Binding-site contacts:
Ligand atom O5 contacts residue ASN241 of chain 3.A at 2.3 Å (h-bond).
Ligand atom C3 contacts residue PHE278 of chain 3.A at 3.3 Å (hydrophobic).
Ligand atom C1 contacts residue ASN241 of chain 3.A at 1.5 Å.
Ligand atom C5 contacts residue PRO281 of chain 3.A at 4.2 Å (hydrophobic).
Ligand atom C5 contacts residue ASN241 of chain 3.A at 3.6 Å.
Ligand atom O4 contacts residue PHE278 of chain 3.A at 3.7 Å.
Ligand atom C5 contacts residue ASN245 of chain 3.A at 3.9 Å.
Ligand atom O3 contacts residue PRO281 of chain 3.A at 3.8 Å.
Ligand atom C4 contacts residue PHE278 of chain 3.A at 3.1 Å (hydrophobic).
Ligand atom O7 contacts residue PRO281 of chain 3.A at 3.5 Å.
Ligand atom C3 contacts residue PRO281 of chain 3.A at 4.3 Å (hydrophobic).
Ligand atom C7 contacts residue PRO281 of chain 3.A at 3.8 Å (hydrophobic).
Ligand atom O6 contacts residue ASN245 of chain 3.A at 4.2 Å.
Ligand atom C6 contacts residue LEU249 of chain 3.A at 3.9 Å (hydrophobic).
Ligand atom C6 contacts residue LYS248 of chain 3.A at 4.4 Å.
Ligand atom C5 contacts residue PHE278 of chain 3.A at 4.2 Å (hydrophobic).
Ligand atom O3 contacts residue PRO281 of chain 3.A at 4.0 Å.
Ligand atom C3 contacts residue ASN241 of chain 3.A at 3.9 Å.
Ligand atom O2 contacts residue PRO281 of chain 3.A at 3.8 Å.
Ligand atom N2 contacts residue ASN241 of chain 3.A at 3.1 Å (h-bond).
Ligand atom O5 contacts residue ASN245 of chain 3.A at 4.0 Å.
Ligand atom C6 contacts residue ASN245 of chain 3.A at 3.7 Å.
Ligand atom C1 contacts residue ASN245 of chain 3.A at 4.0 Å.
Ligand atom C7 contacts residue ASN241 of chain 3.A at 3.9 Å.
Ligand atom C2 contacts residue ASN241 of chain 3.A at 2.5 Å.
Ligand atom O3 contacts residue VAL280 of chain 3.A at 3.7 Å.
Ligand atom C5 contacts residue ASN245 of chain 3.A at 3.7 Å.
Ligand atom O4 contacts residue LEU249 of chain 3.A at 4.3 Å.
Ligand atom C8 contacts residue PRO281 of chain 3.A at 3.4 Å (hydrophobic).
Ligand atom C6 contacts residue ASN245 of chain 3.A at 3.4 Å.
Ligand atom C4 contacts residue ASN241 of chain 3.A at 4.3 Å.
Ligand atom C8 contacts residue TYR282 of chain 3.A at 4.2 Å (hydrophobic).
Ligand atom C1 contacts residue ASN245 of chain 3.A at 4.0 Å.
Ligand atom O7 contacts residue ASN241 of chain 3.A at 3.9 Å.
Ligand atom C3 contacts residue VAL280 of chain 3.A at 4.3 Å (hydrophobic).
Ligand atom C2 contacts residue PRO281 of chain 3.A at 4.4 Å (hydrophobic).
Ligand atom O3 contacts residue PHE278 of chain 3.A at 3.3 Å (h-bond).
Ligand atom O5 contacts residue ASN245 of chain 3.A at 3.0 Å (h-bond).
Ligand atom O5 contacts residue PRO281 of chain 3.A at 4.3 Å.

A small-molecule ligand and the protein it binds are described below.
Small molecule (SMILES): CC(=O)N[C@H]1[C@H](O[C@H]2[C@H](O)[C@@H](NC(C)=O)CO[C@@H]2CO[C@H]2O[C@@H](C)[C@@H](O)[C@@H](O)[C@@H]2O)O[C@H](CO)[C@@H](O)[C@@H]1O

Sequence of chain 3.A:
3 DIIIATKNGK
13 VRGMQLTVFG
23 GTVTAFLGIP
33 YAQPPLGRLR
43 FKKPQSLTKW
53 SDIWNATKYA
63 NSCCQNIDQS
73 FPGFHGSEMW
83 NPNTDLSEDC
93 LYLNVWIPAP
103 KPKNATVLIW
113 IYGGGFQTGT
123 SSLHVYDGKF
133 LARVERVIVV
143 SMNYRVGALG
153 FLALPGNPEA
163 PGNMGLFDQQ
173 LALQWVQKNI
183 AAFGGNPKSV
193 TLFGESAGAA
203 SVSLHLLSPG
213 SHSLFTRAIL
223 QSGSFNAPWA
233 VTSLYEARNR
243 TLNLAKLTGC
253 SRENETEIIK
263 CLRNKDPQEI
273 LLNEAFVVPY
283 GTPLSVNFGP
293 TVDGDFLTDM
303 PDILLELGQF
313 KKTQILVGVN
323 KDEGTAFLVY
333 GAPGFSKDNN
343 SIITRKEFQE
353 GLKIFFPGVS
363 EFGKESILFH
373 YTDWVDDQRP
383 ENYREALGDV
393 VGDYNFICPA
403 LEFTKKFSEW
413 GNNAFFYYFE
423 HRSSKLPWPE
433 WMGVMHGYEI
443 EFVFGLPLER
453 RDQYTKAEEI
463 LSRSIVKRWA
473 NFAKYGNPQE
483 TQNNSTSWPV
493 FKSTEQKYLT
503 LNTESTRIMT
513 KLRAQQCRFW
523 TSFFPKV